The small molecule below binds the protein below.
Small molecule (SMILES): CC(=O)N[C@@H]1[C@@H](O)[C@H](O)[C@@H](CO)O[C@H]1O

Sequence of chain 1.E:
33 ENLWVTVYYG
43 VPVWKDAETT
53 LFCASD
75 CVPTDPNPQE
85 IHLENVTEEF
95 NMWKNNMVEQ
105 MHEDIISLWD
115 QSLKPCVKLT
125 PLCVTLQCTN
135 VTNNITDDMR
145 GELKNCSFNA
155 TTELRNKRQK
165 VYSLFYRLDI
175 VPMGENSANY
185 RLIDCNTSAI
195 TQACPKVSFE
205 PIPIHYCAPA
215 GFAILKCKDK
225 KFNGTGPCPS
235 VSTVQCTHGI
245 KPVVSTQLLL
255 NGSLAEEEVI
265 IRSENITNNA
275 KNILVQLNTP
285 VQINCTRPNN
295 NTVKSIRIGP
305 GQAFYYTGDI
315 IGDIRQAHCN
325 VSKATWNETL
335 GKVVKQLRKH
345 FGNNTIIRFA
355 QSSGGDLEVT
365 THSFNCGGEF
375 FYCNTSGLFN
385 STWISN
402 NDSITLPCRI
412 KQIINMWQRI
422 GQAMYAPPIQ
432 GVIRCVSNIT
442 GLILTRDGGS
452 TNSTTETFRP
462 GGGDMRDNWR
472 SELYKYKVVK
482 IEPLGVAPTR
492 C

Binding-site contacts:
Ligand atom N2 contacts residue GLN286 of chain 1.E at 4.4 Å.
Ligand atom C2 contacts residue ASN288 of chain 1.E at 2.5 Å.
Ligand atom C8 contacts residue SER326 of chain 1.E at 3.6 Å.
Ligand atom C7 contacts residue ASN288 of chain 1.E at 3.5 Å.
Ligand atom C5 contacts residue ASN288 of chain 1.E at 3.8 Å.
Ligand atom C8 contacts residue ASN324 of chain 1.E at 3.3 Å.
Ligand atom C7 contacts residue ASN324 of chain 1.E at 4.3 Å.
Ligand atom C8 contacts residue ASN288 of chain 1.E at 4.2 Å.
Ligand atom C1 contacts residue ASN288 of chain 1.E at 1.5 Å.
Ligand atom O5 contacts residue ASN288 of chain 1.E at 2.5 Å (h-bond).
Ligand atom C3 contacts residue ASN288 of chain 1.E at 3.9 Å.
Ligand atom C4 contacts residue ASN288 of chain 1.E at 4.4 Å.
Ligand atom O7 contacts residue ASN324 of chain 1.E at 4.3 Å.
Ligand atom C8 contacts residue VAL325 of chain 1.E at 4.1 Å (hydrophobic).
Ligand atom O7 contacts residue ASN288 of chain 1.E at 3.8 Å.
Ligand atom C8 contacts residue GLN286 of chain 1.E at 3.4 Å.
Ligand atom N2 contacts residue ASN288 of chain 1.E at 2.9 Å (h-bond).